Binding-site contacts:
Ligand atom C3 contacts residue ASN379 of chain 1.G at 4.4 Å.
Ligand atom O6 contacts residue ASN286 of chain 1.H at 2.9 Å (h-bond).
Ligand atom O1 contacts residue GLU384 of chain 1.G at 3.7 Å.
Ligand atom O4 contacts residue ASN286 of chain 1.H at 3.5 Å (h-bond).
Ligand atom C6 contacts residue ASN286 of chain 1.H at 4.2 Å.
Ligand atom O4 contacts residue ASN379 of chain 1.G at 4.3 Å.

This small molecule binds to this protein.
Small molecule (SMILES): CC(=O)N[C@@H]1[C@@H](O)[C@H](O)[C@@H](CO)O[C@H]1O

Sequence of chain 1.G:
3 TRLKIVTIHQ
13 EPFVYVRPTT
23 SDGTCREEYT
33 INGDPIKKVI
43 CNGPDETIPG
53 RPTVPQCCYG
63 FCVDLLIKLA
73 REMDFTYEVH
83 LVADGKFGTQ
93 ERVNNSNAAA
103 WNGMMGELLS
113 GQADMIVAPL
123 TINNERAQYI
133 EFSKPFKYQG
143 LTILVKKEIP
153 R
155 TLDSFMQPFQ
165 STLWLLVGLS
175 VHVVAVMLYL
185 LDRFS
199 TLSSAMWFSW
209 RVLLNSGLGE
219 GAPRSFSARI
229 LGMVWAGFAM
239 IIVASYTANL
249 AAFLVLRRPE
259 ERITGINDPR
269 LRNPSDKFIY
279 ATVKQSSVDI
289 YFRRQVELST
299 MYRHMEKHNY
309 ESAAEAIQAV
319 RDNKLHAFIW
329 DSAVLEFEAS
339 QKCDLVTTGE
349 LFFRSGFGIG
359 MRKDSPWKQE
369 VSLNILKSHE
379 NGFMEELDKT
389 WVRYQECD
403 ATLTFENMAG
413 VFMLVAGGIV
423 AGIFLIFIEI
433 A

Sequence of chain 1.H:
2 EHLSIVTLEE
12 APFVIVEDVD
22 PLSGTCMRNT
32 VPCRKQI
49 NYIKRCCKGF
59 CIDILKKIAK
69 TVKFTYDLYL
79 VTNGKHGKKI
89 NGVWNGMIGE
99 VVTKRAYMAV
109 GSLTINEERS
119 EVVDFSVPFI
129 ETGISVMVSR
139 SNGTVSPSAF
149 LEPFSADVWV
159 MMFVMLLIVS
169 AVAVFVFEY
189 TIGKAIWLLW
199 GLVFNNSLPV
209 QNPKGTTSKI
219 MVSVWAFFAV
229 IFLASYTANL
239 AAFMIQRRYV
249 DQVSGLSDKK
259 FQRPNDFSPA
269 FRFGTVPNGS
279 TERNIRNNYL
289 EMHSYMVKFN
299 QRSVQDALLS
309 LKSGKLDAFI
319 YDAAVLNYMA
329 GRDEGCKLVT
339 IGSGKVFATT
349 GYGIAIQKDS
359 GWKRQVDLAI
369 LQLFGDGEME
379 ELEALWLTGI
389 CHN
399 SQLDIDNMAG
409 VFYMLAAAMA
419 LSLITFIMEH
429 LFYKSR